A small-molecule ligand and the protein it binds are described below.
Small molecule (SMILES): CN[C@@H]1[C@@H](O)[C@@H](O[C@@H]2[C@@H](O)[C@H](O[C@H]3O[C@H]([C@@H](C)O)[C@@H](O)[C@H](O)[C@H]3N)[C@@H](N)C[C@H]2N)OC[C@]1(C)O

Binding-site contacts:
Ligand atom O31 contacts residue MG1 of chain 1.EY at 3.0 Å.
Ligand atom C31 contacts residue MG1 of chain 1.EY at 4.4 Å.
Ligand atom C13 contacts residue GET1 of chain 1.XZ at 4.1 Å.
Ligand atom N21 contacts residue GET1 of chain 1.XZ at 4.3 Å.
Ligand atom C11 contacts residue GET1 of chain 1.XZ at 3.3 Å.
Ligand atom C21 contacts residue GET1 of chain 1.XZ at 4.3 Å.
Ligand atom O43 contacts residue GET1 of chain 1.XZ at 4.5 Å.
Ligand atom C42 contacts residue GET1 of chain 1.XZ at 4.4 Å.
Ligand atom O51 contacts residue GET1 of chain 1.XZ at 3.3 Å (h-bond).
Ligand atom O43 contacts residue MG1 of chain 1.WR at 4.0 Å.
Ligand atom O53 contacts residue GET1 of chain 1.XZ at 3.1 Å (h-bond).
Ligand atom O11 contacts residue GET1 of chain 1.XZ at 4.2 Å.
Ligand atom C52 contacts residue GET1 of chain 1.XZ at 3.8 Å.
Ligand atom C53 contacts residue GET1 of chain 1.XZ at 3.3 Å.
Ligand atom O52 contacts residue GET1 of chain 1.XZ at 2.6 Å (h-bond).